This protein binds this small molecule.
Small molecule (SMILES): CC(=O)N[C@H]1[C@H](O[C@H]2[C@H](O)[C@@H](NC(C)=O)CO[C@@H]2CO)O[C@H](CO)[C@@H](O)[C@@H]1O

Sequence of chain 1.B:
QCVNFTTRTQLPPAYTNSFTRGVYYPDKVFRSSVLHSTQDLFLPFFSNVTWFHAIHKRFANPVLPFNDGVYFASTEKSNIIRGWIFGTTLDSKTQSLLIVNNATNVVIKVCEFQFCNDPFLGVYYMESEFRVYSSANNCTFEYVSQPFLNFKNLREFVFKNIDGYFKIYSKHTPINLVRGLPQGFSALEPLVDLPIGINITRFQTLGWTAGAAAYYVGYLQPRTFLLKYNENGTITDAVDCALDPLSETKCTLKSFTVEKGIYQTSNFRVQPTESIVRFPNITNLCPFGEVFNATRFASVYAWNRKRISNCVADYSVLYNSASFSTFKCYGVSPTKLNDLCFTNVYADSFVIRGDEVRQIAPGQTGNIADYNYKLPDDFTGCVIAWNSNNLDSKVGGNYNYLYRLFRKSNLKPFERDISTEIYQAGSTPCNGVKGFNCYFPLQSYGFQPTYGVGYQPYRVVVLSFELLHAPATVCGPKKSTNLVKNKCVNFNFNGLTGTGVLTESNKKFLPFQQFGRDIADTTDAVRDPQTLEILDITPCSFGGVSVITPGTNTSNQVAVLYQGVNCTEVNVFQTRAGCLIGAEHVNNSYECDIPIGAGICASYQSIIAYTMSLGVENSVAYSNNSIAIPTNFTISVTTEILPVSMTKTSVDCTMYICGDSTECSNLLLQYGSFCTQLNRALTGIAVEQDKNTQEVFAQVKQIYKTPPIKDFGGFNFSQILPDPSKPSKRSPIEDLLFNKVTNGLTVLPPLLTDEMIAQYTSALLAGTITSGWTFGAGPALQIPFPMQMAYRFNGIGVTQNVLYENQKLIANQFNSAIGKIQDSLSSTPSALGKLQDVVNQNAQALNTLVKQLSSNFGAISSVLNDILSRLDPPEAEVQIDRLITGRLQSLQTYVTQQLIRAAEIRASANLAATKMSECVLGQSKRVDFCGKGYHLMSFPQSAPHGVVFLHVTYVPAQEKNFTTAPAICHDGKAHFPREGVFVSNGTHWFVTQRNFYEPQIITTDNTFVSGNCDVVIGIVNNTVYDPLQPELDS

Binding-site contacts:
Ligand atom C3 contacts residue ASN1134 of chain 1.B at 3.8 Å.
Ligand atom C7 contacts residue ASN1134 of chain 1.B at 3.4 Å.
Ligand atom C4 contacts residue ASN1134 of chain 1.B at 4.2 Å.
Ligand atom C5 contacts residue ASN1134 of chain 1.B at 3.6 Å.
Ligand atom O7 contacts residue ASN1134 of chain 1.B at 3.5 Å (h-bond).
Ligand atom C8 contacts residue ASN1134 of chain 1.B at 4.5 Å.
Ligand atom C1 contacts residue ASN1134 of chain 1.B at 1.4 Å.
Ligand atom N2 contacts residue ASN1134 of chain 1.B at 2.9 Å (h-bond).
Ligand atom O5 contacts residue ASN1134 of chain 1.B at 2.4 Å (h-bond).
Ligand atom C2 contacts residue ASN1134 of chain 1.B at 2.5 Å.